Sequence of chain 1.B:
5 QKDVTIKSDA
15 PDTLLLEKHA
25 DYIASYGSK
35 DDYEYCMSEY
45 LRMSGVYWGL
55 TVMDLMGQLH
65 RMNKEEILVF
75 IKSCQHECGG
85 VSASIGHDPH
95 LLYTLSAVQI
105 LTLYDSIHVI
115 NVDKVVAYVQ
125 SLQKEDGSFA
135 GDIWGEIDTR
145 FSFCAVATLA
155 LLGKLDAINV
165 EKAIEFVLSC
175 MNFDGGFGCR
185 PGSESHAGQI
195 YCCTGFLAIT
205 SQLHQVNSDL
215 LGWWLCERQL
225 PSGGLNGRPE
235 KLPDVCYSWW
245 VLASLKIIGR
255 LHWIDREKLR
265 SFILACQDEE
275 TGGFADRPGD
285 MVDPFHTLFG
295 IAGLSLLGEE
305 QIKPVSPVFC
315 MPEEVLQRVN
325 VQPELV

Binding-site contacts:
Ligand atom C10 contacts residue CYS196 of chain 1.B at 4.3 Å (hydrophobic).
Ligand atom C16 contacts residue LEU99 of chain 1.B at 4.1 Å (hydrophobic).
Ligand atom C15 contacts residue PHE147 of chain 1.B at 3.8 Å (hydrophobic).
Ligand atom C17 contacts residue PHE147 of chain 1.B at 4.4 Å (hydrophobic).
Ligand atom C20 contacts residue PHE293 of chain 1.B at 4.0 Å (hydrophobic).
Ligand atom C11 contacts residue CYS196 of chain 1.B at 4.3 Å (hydrophobic).
Ligand atom C18 contacts residue TYR195 of chain 1.B at 4.0 Å (hydrophobic).
Ligand atom C19 contacts residue LEU99 of chain 1.B at 4.2 Å (hydrophobic).
Ligand atom C19 contacts residue TYR195 of chain 1.B at 4.0 Å (hydrophobic).
Ligand atom C14 contacts residue ARG144 of chain 1.B at 4.2 Å.
Ligand atom C19 contacts residue PHE147 of chain 1.B at 3.9 Å (hydrophobic).
Ligand atom C18 contacts residue PHE147 of chain 1.B at 4.4 Å (hydrophobic).
Ligand atom C17 contacts residue TYR195 of chain 1.B at 4.3 Å (hydrophobic).
Ligand atom C20 contacts residue CYS314 of chain 1.B at 4.0 Å (hydrophobic).
Ligand atom C17 contacts residue TRP244 of chain 1.B at 4.1 Å (hydrophobic).
Ligand atom C12 contacts residue TRP244 of chain 1.B at 4.0 Å (hydrophobic).
Ligand atom C10 contacts residue GLY192 of chain 1.B at 3.5 Å.
Ligand atom C11 contacts residue TRP244 of chain 1.B at 4.0 Å (hydrophobic).
Ligand atom C15 contacts residue CYS196 of chain 1.B at 3.9 Å (hydrophobic).
Ligand atom C10 contacts residue TRP244 of chain 1.B at 4.2 Å (hydrophobic).
Ligand atom C20 contacts residue TYR51 of chain 1.B at 4.2 Å (hydrophobic).
Ligand atom C19 contacts residue PHE313 of chain 1.B at 4.3 Å (hydrophobic).
Ligand atom C14 contacts residue LEU96 of chain 1.B at 3.7 Å (hydrophobic).
Ligand atom C19 contacts residue TYR51 of chain 1.B at 4.0 Å (hydrophobic).
Ligand atom C18 contacts residue TRP244 of chain 1.B at 4.4 Å (hydrophobic).
Ligand atom C20 contacts residue TYR195 of chain 1.B at 4.0 Å (hydrophobic).
Ligand atom C13 contacts residue CYS196 of chain 1.B at 4.0 Å (hydrophobic).
Ligand atom C20 contacts residue TRP243 of chain 1.B at 4.1 Å (hydrophobic).
Ligand atom C16 contacts residue PHE147 of chain 1.B at 4.1 Å (hydrophobic).
Ligand atom C11 contacts residue ARG144 of chain 1.B at 4.2 Å.
Ligand atom C15 contacts residue CYS148 of chain 1.B at 4.4 Å (hydrophobic).
Ligand atom C12 contacts residue CYS196 of chain 1.B at 3.5 Å (hydrophobic).
Ligand atom C8 contacts residue TRP244 of chain 1.B at 4.4 Å (hydrophobic).
Ligand atom C19 contacts residue GLN103 of chain 1.B at 3.4 Å.
Ligand atom C8 contacts residue GLY192 of chain 1.B at 3.6 Å.
Ligand atom C20 contacts residue TRP244 of chain 1.B at 3.7 Å (hydrophobic).
Ligand atom C12 contacts residue ARG144 of chain 1.B at 4.4 Å.

A protein and the small-molecule ligand that binds it are described below.
Small molecule (SMILES): C/C=C(\C)CC/C=C(\C)CC/C=C(\C)CCC=C(C)C